Sequence of chain 1.B:
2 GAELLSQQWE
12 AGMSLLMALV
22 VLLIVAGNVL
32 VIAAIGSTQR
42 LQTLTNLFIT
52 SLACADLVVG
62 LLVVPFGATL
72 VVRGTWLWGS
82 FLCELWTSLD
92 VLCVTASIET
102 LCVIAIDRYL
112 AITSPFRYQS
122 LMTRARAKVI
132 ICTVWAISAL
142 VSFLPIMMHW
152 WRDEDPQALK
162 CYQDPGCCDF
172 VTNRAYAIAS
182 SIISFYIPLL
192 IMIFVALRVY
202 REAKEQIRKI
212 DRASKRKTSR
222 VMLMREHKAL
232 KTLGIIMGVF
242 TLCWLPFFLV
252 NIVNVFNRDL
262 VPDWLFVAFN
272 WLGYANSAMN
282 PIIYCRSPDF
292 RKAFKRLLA

Binding-site contacts:
Ligand atom O63 contacts residue TRP151 of chain 1.B at 4.3 Å.
Ligand atom C1 contacts residue SER181 of chain 1.B at 4.2 Å.
Ligand atom O63 contacts residue HIS150 of chain 1.B at 3.6 Å.
Ligand atom C9 contacts residue TRP151 of chain 1.B at 4.0 Å (hydrophobic).
Ligand atom C35 contacts residue ASN174 of chain 1.B at 3.5 Å.
Ligand atom C21 contacts residue TRP151 of chain 1.B at 3.7 Å (hydrophobic).
Ligand atom N33 contacts residue ASN174 of chain 1.B at 4.0 Å.
Ligand atom C9 contacts residue TYR177 of chain 1.B at 4.3 Å (hydrophobic).
Ligand atom C24 contacts residue ALA176 of chain 1.B at 4.0 Å (hydrophobic).
Ligand atom C1 contacts residue ALA180 of chain 1.B at 4.3 Å (hydrophobic).
Ligand atom O49 contacts residue ALA176 of chain 1.B at 3.7 Å.
Ligand atom C12 contacts residue TYR177 of chain 1.B at 3.9 Å (hydrophobic).
Ligand atom O49 contacts residue ARG175 of chain 1.B at 3.9 Å.
Ligand atom C0 contacts residue PRO146 of chain 1.B at 3.6 Å (hydrophobic).
Ligand atom O47 contacts residue ASP154 of chain 1.B at 3.9 Å.
Ligand atom O47 contacts residue GLU155 of chain 1.B at 4.2 Å.
Ligand atom C35 contacts residue TRP151 of chain 1.B at 3.8 Å (hydrophobic).
Ligand atom O47 contacts residue ASN174 of chain 1.B at 4.3 Å.
Ligand atom C12 contacts residue ALA180 of chain 1.B at 4.1 Å (hydrophobic).
Ligand atom O49 contacts residue ASN174 of chain 1.B at 3.5 Å.
Ligand atom C37 contacts residue ARG153 of chain 1.B at 4.5 Å.
Ligand atom C37 contacts residue ASN174 of chain 1.B at 3.8 Å.
Ligand atom C40 contacts residue ASN174 of chain 1.B at 4.0 Å.
Ligand atom C18 contacts residue TRP151 of chain 1.B at 4.3 Å (hydrophobic).
Ligand atom C40 contacts residue ALA176 of chain 1.B at 4.3 Å (hydrophobic).
Ligand atom C1 contacts residue TYR177 of chain 1.B at 4.4 Å (hydrophobic).
Ligand atom C18 contacts residue ALA176 of chain 1.B at 4.3 Å (hydrophobic).
Ligand atom C27 contacts residue TRP151 of chain 1.B at 4.3 Å (hydrophobic).
Ligand atom C15 contacts residue TRP151 of chain 1.B at 4.0 Å (hydrophobic).
Ligand atom C0 contacts residue VAL142 of chain 1.B at 4.0 Å (hydrophobic).
Ligand atom C1 contacts residue ILE184 of chain 1.B at 4.4 Å (hydrophobic).
Ligand atom C24 contacts residue TRP151 of chain 1.B at 4.1 Å (hydrophobic).
Ligand atom C35 contacts residue ARG153 of chain 1.B at 3.9 Å.
Ligand atom C60 contacts residue TRP151 of chain 1.B at 4.4 Å (hydrophobic).
Ligand atom C18 contacts residue TYR177 of chain 1.B at 4.3 Å (hydrophobic).

A protein and the small-molecule ligand that binds it are described below.
Small molecule (SMILES): CCCCCCCCCC(=O)N(CCO)C[C@@H](O)[C@@H](O)[C@@H](O)[C@@H](O)CO